Binding-site contacts:
Ligand atom C9 contacts residue PRO516 of chain 1.D at 3.7 Å (hydrophobic).
Ligand atom N3 contacts residue LEU517 of chain 1.D at 2.8 Å.
Ligand atom C11 contacts residue LEU517 of chain 1.D at 2.8 Å (hydrophobic).
Ligand atom N3 contacts residue PRO516 of chain 1.D at 2.5 Å (h-bond).
Ligand atom N3 contacts residue PHE484 of chain 1.D at 2.4 Å.
Ligand atom O2 contacts residue SER687 of chain 1.D at 2.6 Å.
Ligand atom C11 contacts residue PRO516 of chain 1.D at 3.7 Å (hydrophobic).
Ligand atom C2 contacts residue THR518 of chain 1.D at 3.7 Å.
Ligand atom N2 contacts residue PHE484 of chain 1.D at 3.4 Å.
Ligand atom P1 contacts residue TRP731 of chain 1.D at 3.0 Å.
Ligand atom C1 contacts residue TRP731 of chain 1.D at 3.3 Å (hydrophobic).
Ligand atom O4 contacts residue PHE484 of chain 1.D at 3.2 Å.
Ligand atom C8 contacts residue PRO516 of chain 1.D at 2.5 Å (hydrophobic).
Ligand atom C6 contacts residue SER688 of chain 1.D at 3.0 Å.
Ligand atom C11 contacts residue THR518 of chain 1.D at 3.0 Å.
Ligand atom C3 contacts residue PHE484 of chain 1.D at 3.5 Å (hydrophobic).
Ligand atom C10 contacts residue THR518 of chain 1.D at 3.2 Å.
Ligand atom BR1 contacts residue GLN405 of chain 1.D at 3.7 Å.
Ligand atom C8 contacts residue PHE484 of chain 1.D at 2.8 Å (hydrophobic).
Ligand atom C5 contacts residue THR518 of chain 1.D at 3.5 Å.
Ligand atom C7 contacts residue PHE484 of chain 1.D at 3.6 Å (hydrophobic).
Ligand atom C5 contacts residue PRO516 of chain 1.D at 2.8 Å (hydrophobic).
Ligand atom C10 contacts residue PHE484 of chain 1.D at 3.1 Å (hydrophobic).
Ligand atom O5 contacts residue THR518 of chain 1.D at 3.3 Å (h-bond).
Ligand atom N3 contacts residue THR518 of chain 1.D at 3.3 Å (h-bond).
Ligand atom BR1 contacts residue VAL735 of chain 1.D at 3.7 Å.
Ligand atom O4 contacts residue ARG523 of chain 1.D at 2.8 Å (salt-bridge).
Ligand atom O5 contacts residue PHE484 of chain 1.D at 3.0 Å.
Ligand atom O5 contacts residue LEU517 of chain 1.D at 2.4 Å.
Ligand atom C4 contacts residue PHE484 of chain 1.D at 3.2 Å (hydrophobic).
Ligand atom O3 contacts residue TRP731 of chain 1.D at 2.4 Å.
Ligand atom N1 contacts residue PHE484 of chain 1.D at 3.7 Å.
Ligand atom O2 contacts residue TRP731 of chain 1.D at 3.1 Å.
Ligand atom C6 contacts residue SER687 of chain 1.D at 3.8 Å.
Ligand atom C5 contacts residue PHE484 of chain 1.D at 2.5 Å (hydrophobic).
Ligand atom N2 contacts residue THR518 of chain 1.D at 2.7 Å (h-bond).
Ligand atom C3 contacts residue THR518 of chain 1.D at 3.4 Å.
Ligand atom C9 contacts residue PHE484 of chain 1.D at 3.3 Å (hydrophobic).
Ligand atom C11 contacts residue PHE484 of chain 1.D at 2.5 Å (hydrophobic).
Ligand atom C4 contacts residue THR518 of chain 1.D at 2.9 Å.

The protein below binds the small molecule below.
Small molecule (SMILES): C[C@@H](NCc1cc(Br)cc2[nH]c(=O)c(=O)[nH]c12)P(=O)(O)O

Sequence of chain 1.D:
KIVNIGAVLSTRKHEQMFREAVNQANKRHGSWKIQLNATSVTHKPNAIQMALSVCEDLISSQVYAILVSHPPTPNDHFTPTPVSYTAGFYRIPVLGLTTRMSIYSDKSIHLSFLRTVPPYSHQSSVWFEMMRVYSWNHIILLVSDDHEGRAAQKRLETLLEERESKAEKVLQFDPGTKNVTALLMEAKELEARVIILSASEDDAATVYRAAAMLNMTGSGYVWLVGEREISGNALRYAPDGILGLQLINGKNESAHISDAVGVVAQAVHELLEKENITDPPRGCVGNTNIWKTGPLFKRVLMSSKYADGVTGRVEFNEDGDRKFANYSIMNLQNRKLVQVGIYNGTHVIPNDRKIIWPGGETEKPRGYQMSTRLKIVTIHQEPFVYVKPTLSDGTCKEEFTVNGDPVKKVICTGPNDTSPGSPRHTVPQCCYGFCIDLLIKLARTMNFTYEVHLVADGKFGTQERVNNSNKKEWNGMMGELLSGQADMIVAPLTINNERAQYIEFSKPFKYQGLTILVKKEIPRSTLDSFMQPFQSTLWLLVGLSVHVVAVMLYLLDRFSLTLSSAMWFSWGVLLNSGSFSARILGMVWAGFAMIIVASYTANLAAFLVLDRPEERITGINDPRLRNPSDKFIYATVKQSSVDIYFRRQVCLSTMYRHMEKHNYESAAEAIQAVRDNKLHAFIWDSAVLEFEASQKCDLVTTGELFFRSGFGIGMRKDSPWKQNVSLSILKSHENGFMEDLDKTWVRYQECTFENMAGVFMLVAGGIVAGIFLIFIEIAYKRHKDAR